Binding-site contacts:
Ligand atom N22 contacts residue PRO75 of chain 1.A at 3.4 Å.
Ligand atom C21 contacts residue PRO75 of chain 1.A at 3.4 Å (hydrophobic).
Ligand atom C1 contacts residue SER43 of chain 1.A at 3.4 Å.
Ligand atom C2 contacts residue THR138 of chain 1.A at 3.8 Å.
Ligand atom C11 contacts residue GLU46 of chain 1.A at 3.6 Å.
Ligand atom C19 contacts residue ARG109 of chain 1.A at 3.8 Å.
Ligand atom C1 contacts residue THR138 of chain 1.A at 3.9 Å.
Ligand atom O9 contacts residue ASP69 of chain 1.A at 3.6 Å.
Ligand atom O25 contacts residue ARG109 of chain 1.A at 2.8 Å (salt-bridge).
Ligand atom CL3 contacts residue ILE140 of chain 1.A at 3.8 Å.
Ligand atom C1 contacts residue ASP69 of chain 1.A at 3.6 Å.
Ligand atom C1 contacts residue ILE39 of chain 1.A at 3.9 Å (hydrophobic).
Ligand atom N6 contacts residue THR138 of chain 1.A at 3.8 Å.
Ligand atom C16 contacts residue GLY73 of chain 1.A at 3.5 Å.
Ligand atom C3 contacts residue ASN42 of chain 1.A at 3.5 Å.
Ligand atom N14 contacts residue PRO75 of chain 1.A at 3.9 Å.
Ligand atom O9 contacts residue GLU46 of chain 1.A at 3.6 Å.
Ligand atom C24 contacts residue ARG109 of chain 1.A at 3.3 Å.
Ligand atom N6 contacts residue SER43 of chain 1.A at 3.7 Å.
Ligand atom CL3 contacts residue ASN42 of chain 1.A at 3.6 Å.
Ligand atom N6 contacts residue ASP69 of chain 1.A at 2.8 Å (salt-bridge).
Ligand atom C16 contacts residue ILE74 of chain 1.A at 3.9 Å (hydrophobic).
Ligand atom CL2 contacts residue ILE74 of chain 1.A at 3.6 Å.
Ligand atom C2 contacts residue ASP69 of chain 1.A at 3.6 Å.
Ligand atom C4 contacts residue ILE74 of chain 1.A at 3.8 Å (hydrophobic).
Ligand atom C15 contacts residue GLY73 of chain 1.A at 3.5 Å.
Ligand atom C20 contacts residue PRO75 of chain 1.A at 3.8 Å (hydrophobic).
Ligand atom O25 contacts residue ARG72 of chain 1.A at 3.6 Å.
Ligand atom C17 contacts residue PRO75 of chain 1.A at 3.6 Å (hydrophobic).
Ligand atom C18 contacts residue ARG109 of chain 1.A at 3.7 Å.
Ligand atom C2 contacts residue ASN42 of chain 1.A at 3.9 Å.
Ligand atom C5 contacts residue ASP69 of chain 1.A at 3.9 Å.
Ligand atom C15 contacts residue GLU46 of chain 1.A at 3.5 Å.
Ligand atom C18 contacts residue ARG72 of chain 1.A at 3.7 Å.
Ligand atom C15 contacts residue ARG72 of chain 1.A at 3.9 Å.
Ligand atom C5 contacts residue ASN42 of chain 1.A at 3.7 Å.
Ligand atom CL2 contacts residue ASN42 of chain 1.A at 3.7 Å.
Ligand atom C24 contacts residue ARG72 of chain 1.A at 3.9 Å.
Ligand atom C2 contacts residue SER43 of chain 1.A at 3.8 Å.
Ligand atom C4 contacts residue ASN42 of chain 1.A at 3.4 Å.

Sequence of chain 1.A:
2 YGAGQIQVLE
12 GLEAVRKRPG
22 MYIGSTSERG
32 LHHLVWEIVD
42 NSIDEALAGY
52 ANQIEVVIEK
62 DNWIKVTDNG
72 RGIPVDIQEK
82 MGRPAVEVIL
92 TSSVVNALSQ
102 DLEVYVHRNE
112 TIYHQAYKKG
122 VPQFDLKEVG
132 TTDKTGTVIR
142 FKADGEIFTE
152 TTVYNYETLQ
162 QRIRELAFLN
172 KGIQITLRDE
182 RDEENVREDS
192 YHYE

This small molecule binds to this protein.
Small molecule (SMILES): Cc1[nH]c(C(=O)NC2CCN(c3cc(C(N)=O)cc(Cl)n3)CC2)c(Cl)c1Cl